The protein below binds the small molecule below.
Small molecule (SMILES): CNc1cc2c(cn1)cc(-c1ccc(-c3ncccc3F)cc1Cl)c(=O)n2CC1OCC(N)CO1

Binding-site contacts:
Ligand atom F contacts residue ILE107 of chain 1.A at 3.1 Å.
Ligand atom CL contacts residue ALA61 of chain 1.A at 3.5 Å.
Ligand atom C18 contacts residue ALA158 of chain 1.A at 3.5 Å (hydrophobic).
Ligand atom N2 contacts residue ALA158 of chain 1.A at 3.0 Å (h-bond).
Ligand atom C20 contacts residue ALA61 of chain 1.A at 3.5 Å (hydrophobic).
Ligand atom C11 contacts residue ASP172 of chain 1.A at 3.5 Å.
Ligand atom C18 contacts residue ASP172 of chain 1.A at 3.5 Å.
Ligand atom C10 contacts residue ILE107 of chain 1.A at 3.5 Å (hydrophobic).
Ligand atom C17 contacts residue ASP172 of chain 1.A at 3.4 Å.
Ligand atom C3 contacts residue MET109 of chain 1.A at 3.4 Å (hydrophobic).
Ligand atom N contacts residue LYS63 of chain 1.A at 3.0 Å (salt-bridge).
Ligand atom C21 contacts residue LEU161 of chain 1.A at 3.7 Å (hydrophobic).
Ligand atom O contacts residue VAL48 of chain 1.A at 3.3 Å.
Ligand atom N4 contacts residue LEU112 of chain 1.A at 2.8 Å (h-bond).
Ligand atom C12 contacts residue ASP172 of chain 1.A at 3.4 Å.
Ligand atom C2 contacts residue MET109 of chain 1.A at 3.5 Å (hydrophobic).
Ligand atom F contacts residue LEU84 of chain 1.A at 3.2 Å.
Ligand atom C16 contacts residue ASP172 of chain 1.A at 3.5 Å.
Ligand atom C4 contacts residue MET109 of chain 1.A at 3.5 Å (hydrophobic).
Ligand atom C5 contacts residue MET109 of chain 1.A at 3.7 Å (hydrophobic).
Ligand atom C23 contacts residue LEU112 of chain 1.A at 3.5 Å (hydrophobic).
Ligand atom C21 contacts residue ALA61 of chain 1.A at 3.5 Å (hydrophobic).
Ligand atom C17 contacts residue ALA158 of chain 1.A at 3.3 Å (hydrophobic).
Ligand atom C21 contacts residue GLU110 of chain 1.A at 3.2 Å.
Ligand atom C20 contacts residue LEU161 of chain 1.A at 3.7 Å (hydrophobic).
Ligand atom C12 contacts residue MET109 of chain 1.A at 3.6 Å (hydrophobic).
Ligand atom N2 contacts residue ASP172 of chain 1.A at 2.8 Å (salt-bridge).
Ligand atom C13 contacts residue ALA61 of chain 1.A at 3.6 Å (hydrophobic).
Ligand atom C8 contacts residue GLU80 of chain 1.A at 3.5 Å.
Ligand atom N3 contacts residue LEU112 of chain 1.A at 3.0 Å (h-bond).
Ligand atom C7 contacts residue GLU80 of chain 1.A at 3.3 Å.
Ligand atom N2 contacts residue ASN159 of chain 1.A at 2.9 Å (h-bond).
Ligand atom C5 contacts residue LYS63 of chain 1.A at 3.5 Å.
Ligand atom C9 contacts residue ILE81 of chain 1.A at 3.5 Å (hydrophobic).
Ligand atom C10 contacts residue LEU84 of chain 1.A at 3.6 Å (hydrophobic).
Ligand atom N contacts residue GLU80 of chain 1.A at 3.7 Å.
Ligand atom C8 contacts residue ILE77 of chain 1.A at 3.7 Å (hydrophobic).
Ligand atom F contacts residue MET109 of chain 1.A at 3.5 Å.
Ligand atom C11 contacts residue LYS63 of chain 1.A at 3.6 Å.
Ligand atom C4 contacts residue LYS63 of chain 1.A at 3.7 Å.

Sequence of chain 1.A:
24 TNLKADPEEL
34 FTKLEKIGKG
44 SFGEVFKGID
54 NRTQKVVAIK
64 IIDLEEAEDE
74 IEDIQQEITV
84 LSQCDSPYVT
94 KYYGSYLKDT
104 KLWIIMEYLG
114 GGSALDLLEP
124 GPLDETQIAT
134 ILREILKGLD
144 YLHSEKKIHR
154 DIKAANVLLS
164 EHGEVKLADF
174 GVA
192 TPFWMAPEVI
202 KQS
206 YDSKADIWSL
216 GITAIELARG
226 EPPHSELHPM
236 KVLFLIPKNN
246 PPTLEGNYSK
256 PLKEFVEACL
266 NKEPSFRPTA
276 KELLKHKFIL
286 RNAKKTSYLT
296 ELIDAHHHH